Sequence of chain 1.A:
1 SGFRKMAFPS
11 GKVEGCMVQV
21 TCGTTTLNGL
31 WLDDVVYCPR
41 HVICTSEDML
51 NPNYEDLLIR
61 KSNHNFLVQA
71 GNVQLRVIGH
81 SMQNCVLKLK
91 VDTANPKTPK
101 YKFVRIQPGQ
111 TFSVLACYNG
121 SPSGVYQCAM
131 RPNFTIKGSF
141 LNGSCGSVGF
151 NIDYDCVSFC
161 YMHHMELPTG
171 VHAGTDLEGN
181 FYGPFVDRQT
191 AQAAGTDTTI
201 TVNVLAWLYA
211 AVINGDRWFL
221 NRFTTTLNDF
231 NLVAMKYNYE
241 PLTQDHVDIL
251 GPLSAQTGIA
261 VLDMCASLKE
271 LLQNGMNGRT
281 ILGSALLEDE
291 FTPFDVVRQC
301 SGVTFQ

The protein below binds the small molecule below.
Small molecule (SMILES): [H]/N=C\[C@H](C[C@@H]1CCCNC1=O)NC(=O)[C@@H]1[C@@H]2[C@H](CN1C(=O)[C@@H](NC(=O)C(F)F)C(C)(C)C)C2(C)C

Sequence of chain 2.A:
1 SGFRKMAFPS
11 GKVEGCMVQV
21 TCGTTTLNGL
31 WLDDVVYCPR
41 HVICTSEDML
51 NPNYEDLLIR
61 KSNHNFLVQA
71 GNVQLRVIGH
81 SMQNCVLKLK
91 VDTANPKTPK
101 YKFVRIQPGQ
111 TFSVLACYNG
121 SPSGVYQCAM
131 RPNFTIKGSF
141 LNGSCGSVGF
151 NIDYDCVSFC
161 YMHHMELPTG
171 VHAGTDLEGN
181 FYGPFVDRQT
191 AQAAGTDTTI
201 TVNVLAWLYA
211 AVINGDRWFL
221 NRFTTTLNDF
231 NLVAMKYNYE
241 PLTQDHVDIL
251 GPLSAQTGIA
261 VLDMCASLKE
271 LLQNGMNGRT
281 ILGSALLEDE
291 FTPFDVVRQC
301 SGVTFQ

Binding-site contacts:
Ligand atom O17 contacts residue GLU166 of chain 2.A at 3.0 Å (salt-bridge).
Ligand atom F14 contacts residue GLU166 of chain 2.A at 2.7 Å.
Ligand atom N31 contacts residue PHE140 of chain 2.A at 3.2 Å (h-bond).
Ligand atom N35 contacts residue GLY143 of chain 2.A at 3.2 Å (h-bond).
Ligand atom O16 contacts residue GLN189 of chain 2.A at 3.4 Å.
Ligand atom F15 contacts residue THR190 of chain 2.A at 3.0 Å.
Ligand atom O33 contacts residue HIS163 of chain 2.A at 2.7 Å (h-bond).
Ligand atom C09 contacts residue GLU166 of chain 2.A at 3.5 Å.
Ligand atom C28 contacts residue ASN142 of chain 2.A at 3.4 Å.
Ligand atom C22 contacts residue ARG188 of chain 2.A at 3.4 Å.
Ligand atom N31 contacts residue GLU166 of chain 2.A at 2.8 Å (salt-bridge).
Ligand atom F14 contacts residue LEU167 of chain 2.A at 3.3 Å.
Ligand atom O33 contacts residue HIS172 of chain 2.A at 3.7 Å.
Ligand atom O33 contacts residue PHE140 of chain 2.A at 3.6 Å.
Ligand atom F15 contacts residue GLN192 of chain 2.A at 3.6 Å.
Ligand atom C32 contacts residue GLU166 of chain 2.A at 3.5 Å.
Ligand atom N35 contacts residue CYS145 of chain 2.A at 2.6 Å (h-bond).
Ligand atom C30 contacts residue GLU166 of chain 2.A at 3.5 Å.
Ligand atom C25 contacts residue CYS145 of chain 2.A at 2.8 Å (hydrophobic).
Ligand atom C23 contacts residue MET49 of chain 2.A at 3.7 Å (hydrophobic).
Ligand atom C26 contacts residue CYS145 of chain 2.A at 3.3 Å (hydrophobic).
Ligand atom C22 contacts residue MET165 of chain 2.A at 3.8 Å (hydrophobic).
Ligand atom C34 contacts residue CYS145 of chain 2.A at 1.8 Å (hydrophobic).
Ligand atom C02 contacts residue HIS164 of chain 2.A at 3.7 Å.
Ligand atom C18 contacts residue GLN189 of chain 2.A at 3.8 Å.
Ligand atom C03 contacts residue HIS164 of chain 2.A at 3.5 Å.
Ligand atom C23 contacts residue HIS41 of chain 2.A at 3.4 Å.
Ligand atom N24 contacts residue HIS164 of chain 2.A at 2.9 Å (h-bond).
Ligand atom N11 contacts residue GLU166 of chain 2.A at 3.0 Å (salt-bridge).
Ligand atom C23 contacts residue TYR54 of chain 2.A at 3.6 Å (hydrophobic).
Ligand atom N35 contacts residue SER144 of chain 2.A at 3.4 Å (h-bond).
Ligand atom C22 contacts residue ASP187 of chain 2.A at 3.5 Å.
Ligand atom O17 contacts residue MET165 of chain 2.A at 3.4 Å.
Ligand atom O16 contacts residue THR190 of chain 2.A at 3.6 Å (h-bond).
Ligand atom C13 contacts residue THR190 of chain 2.A at 3.3 Å.
Ligand atom F14 contacts residue MET165 of chain 2.A at 3.6 Å.
Ligand atom C29 contacts residue ASN142 of chain 2.A at 3.6 Å.
Ligand atom N24 contacts residue CYS145 of chain 2.A at 2.9 Å (h-bond).
Ligand atom O33 contacts residue GLU166 of chain 2.A at 3.6 Å.
Ligand atom C13 contacts residue GLU166 of chain 2.A at 3.8 Å.